The small molecule below binds the protein below.
Small molecule (SMILES): Oc1ccncc1

Sequence of chain 1.B:
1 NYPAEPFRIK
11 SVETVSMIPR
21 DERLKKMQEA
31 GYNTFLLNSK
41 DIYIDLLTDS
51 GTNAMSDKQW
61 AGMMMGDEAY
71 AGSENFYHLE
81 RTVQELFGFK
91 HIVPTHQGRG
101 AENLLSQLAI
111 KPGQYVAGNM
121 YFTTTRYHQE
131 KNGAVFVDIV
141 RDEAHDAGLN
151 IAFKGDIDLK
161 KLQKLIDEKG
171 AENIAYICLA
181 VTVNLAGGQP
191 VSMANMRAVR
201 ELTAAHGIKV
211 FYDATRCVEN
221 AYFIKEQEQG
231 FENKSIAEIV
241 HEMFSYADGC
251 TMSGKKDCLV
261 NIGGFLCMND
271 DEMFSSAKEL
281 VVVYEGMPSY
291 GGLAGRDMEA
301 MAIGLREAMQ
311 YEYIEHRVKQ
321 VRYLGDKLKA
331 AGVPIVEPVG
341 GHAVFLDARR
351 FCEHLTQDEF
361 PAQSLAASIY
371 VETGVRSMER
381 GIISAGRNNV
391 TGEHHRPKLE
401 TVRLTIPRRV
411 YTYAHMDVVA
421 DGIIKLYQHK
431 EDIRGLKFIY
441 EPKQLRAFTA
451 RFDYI

Binding-site contacts:
Ligand atom C4 contacts residue ARG322 of chain 1.B at 3.5 Å.
Ligand atom C contacts residue ARG322 of chain 1.B at 4.3 Å.
Ligand atom C2 contacts residue GLN227 of chain 1.B at 4.3 Å.
Ligand atom C3 contacts residue GLU226 of chain 1.B at 4.3 Å.
Ligand atom C contacts residue GLN227 of chain 1.B at 4.4 Å.
Ligand atom O contacts residue ARG322 of chain 1.B at 4.0 Å.
Ligand atom C3 contacts residue ARG322 of chain 1.B at 4.2 Å.
Ligand atom C1 contacts residue GLN227 of chain 1.B at 4.2 Å.
Ligand atom C4 contacts residue GLU226 of chain 1.B at 4.4 Å.